Sequence of chain 1.B:
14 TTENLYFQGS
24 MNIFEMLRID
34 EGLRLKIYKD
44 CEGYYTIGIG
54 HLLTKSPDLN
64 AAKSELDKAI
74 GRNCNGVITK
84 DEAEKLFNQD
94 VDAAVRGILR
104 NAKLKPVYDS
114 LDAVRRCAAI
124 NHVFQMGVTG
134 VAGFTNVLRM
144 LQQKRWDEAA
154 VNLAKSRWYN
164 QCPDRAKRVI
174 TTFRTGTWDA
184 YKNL

Binding-site contacts:
Ligand atom OAB contacts residue VAL126 of chain 1.B at 4.0 Å.
Ligand atom NAA contacts residue LEU144 of chain 1.B at 3.4 Å.
Ligand atom CAI contacts residue HIS125 of chain 1.B at 4.1 Å.
Ligand atom CAD contacts residue ALA122 of chain 1.B at 3.6 Å (hydrophobic).
Ligand atom CAE contacts residue ALA122 of chain 1.B at 4.3 Å (hydrophobic).
Ligand atom OAB contacts residue VAL134 of chain 1.B at 3.2 Å.
Ligand atom OAB contacts residue HIS125 of chain 1.B at 2.7 Å (h-bond).
Ligand atom CAD contacts residue TYR111 of chain 1.B at 4.2 Å (hydrophobic).
Ligand atom CAI contacts residue LEU144 of chain 1.B at 4.1 Å (hydrophobic).
Ligand atom CAE contacts residue VAL110 of chain 1.B at 3.9 Å (hydrophobic).
Ligand atom CAC contacts residue LEU144 of chain 1.B at 3.5 Å (hydrophobic).
Ligand atom CAD contacts residue ILE101 of chain 1.B at 4.2 Å (hydrophobic).
Ligand atom CAF contacts residue ILE101 of chain 1.B at 3.9 Å (hydrophobic).
Ligand atom OAB contacts residue PHE176 of chain 1.B at 4.0 Å.
Ligand atom CAI contacts residue PHE176 of chain 1.B at 4.2 Å (hydrophobic).
Ligand atom CAI contacts residue LEU141 of chain 1.B at 3.9 Å (hydrophobic).
Ligand atom CAE contacts residue LEU141 of chain 1.B at 4.3 Å (hydrophobic).
Ligand atom CAG contacts residue LEU141 of chain 1.B at 3.5 Å (hydrophobic).
Ligand atom CAE contacts residue TYR111 of chain 1.B at 4.0 Å (hydrophobic).
Ligand atom CAG contacts residue VAL110 of chain 1.B at 3.9 Å (hydrophobic).
Ligand atom CAC contacts residue PHE176 of chain 1.B at 3.9 Å (hydrophobic).
Ligand atom NAA contacts residue VAL134 of chain 1.B at 4.3 Å.
Ligand atom NAA contacts residue HIS125 of chain 1.B at 3.4 Å (h-bond).
Ligand atom NAA contacts residue VAL140 of chain 1.B at 3.6 Å.
Ligand atom CAC contacts residue VAL134 of chain 1.B at 3.8 Å (hydrophobic).
Ligand atom CAF contacts residue ALA122 of chain 1.B at 3.3 Å (hydrophobic).
Ligand atom CAH contacts residue HIS125 of chain 1.B at 3.8 Å.
Ligand atom CAC contacts residue LEU141 of chain 1.B at 3.8 Å (hydrophobic).
Ligand atom CAI contacts residue VAL134 of chain 1.B at 3.7 Å (hydrophobic).
Ligand atom NAA contacts residue LEU141 of chain 1.B at 4.1 Å.
Ligand atom CAD contacts residue LEU107 of chain 1.B at 4.1 Å (hydrophobic).
Ligand atom OAB contacts residue ALA122 of chain 1.B at 3.4 Å (h-bond).
Ligand atom CAH contacts residue ALA122 of chain 1.B at 3.7 Å (hydrophobic).
Ligand atom CAH contacts residue VAL134 of chain 1.B at 3.4 Å (hydrophobic).
Ligand atom CAE contacts residue LEU107 of chain 1.B at 3.9 Å (hydrophobic).
Ligand atom NAA contacts residue PHE176 of chain 1.B at 4.0 Å.
Ligand atom CAG contacts residue LEU144 of chain 1.B at 4.0 Å (hydrophobic).
Ligand atom CAC contacts residue HIS125 of chain 1.B at 3.5 Å.
Ligand atom CAF contacts residue VAL126 of chain 1.B at 3.9 Å (hydrophobic).
Ligand atom CAF contacts residue VAL134 of chain 1.B at 4.0 Å (hydrophobic).

A protein and the small-molecule ligand that binds it are described below.
Small molecule (SMILES): N#Cc1ccccc1O